Binding-site contacts:
Ligand atom C4B contacts residue MET250 of chain 3.A at 3.6 Å (hydrophobic).
Ligand atom O1A contacts residue ARG269 of chain 3.A at 2.7 Å (salt-bridge).
Ligand atom O2A contacts residue SER191 of chain 3.A at 3.1 Å.
Ligand atom O3' contacts residue LYS102 of chain 3.A at 3.1 Å.
Ligand atom O4B contacts residue MET250 of chain 3.A at 3.2 Å.
Ligand atom O2B contacts residue ARG216 of chain 3.A at 3.1 Å (salt-bridge).
Ligand atom C7' contacts residue LYS102 of chain 3.A at 3.6 Å.
Ligand atom O1' contacts residue LYS144 of chain 3.A at 3.4 Å.
Ligand atom C1B contacts residue MET250 of chain 3.A at 3.5 Å (hydrophobic).
Ligand atom O1B contacts residue ARG269 of chain 3.A at 3.2 Å (salt-bridge).
Ligand atom C5' contacts residue LYS144 of chain 3.A at 3.2 Å.
Ligand atom O2' contacts residue MET214 of chain 3.A at 3.0 Å.
Ligand atom O6' contacts residue ASP143 of chain 3.A at 3.1 Å (salt-bridge).
Ligand atom O7' contacts residue GLY190 of chain 3.A at 3.1 Å (h-bond).
Ligand atom C6' contacts residue LYS144 of chain 3.A at 3.5 Å.
Ligand atom C5 contacts residue ARG269 of chain 3.A at 3.3 Å.
Ligand atom C6 contacts residue ARG269 of chain 3.A at 3.6 Å.
Ligand atom O2 contacts residue MET250 of chain 3.A at 3.6 Å.
Ligand atom O2B contacts residue LYS144 of chain 3.A at 3.1 Å (salt-bridge).
Ligand atom C6' contacts residue ASP143 of chain 3.A at 3.4 Å.
Ligand atom O3B contacts residue ARG216 of chain 3.A at 3.0 Å.
Ligand atom C4 contacts residue PRO208 of chain 3.A at 3.6 Å (hydrophobic).
Ligand atom O3B contacts residue MET250 of chain 3.A at 3.6 Å.
Ligand atom N3 contacts residue ILE209 of chain 3.A at 3.6 Å.
Ligand atom O2A contacts residue VAL192 of chain 3.A at 3.0 Å (h-bond).
Ligand atom O5B contacts residue VAL192 of chain 3.A at 3.6 Å.
Ligand atom O2B contacts residue ASN184 of chain 3.A at 3.1 Å (h-bond).
Ligand atom O6' contacts residue LYS144 of chain 3.A at 2.8 Å (salt-bridge).
Ligand atom O4' contacts residue THR142 of chain 3.A at 3.1 Å (h-bond).
Ligand atom O4' contacts residue LYS144 of chain 3.A at 3.3 Å.
Ligand atom O3B contacts residue MET214 of chain 3.A at 3.0 Å.
Ligand atom O2 contacts residue ILE209 of chain 3.A at 3.6 Å.
Ligand atom O2' contacts residue GLU272 of chain 3.A at 2.8 Å (salt-bridge).
Ligand atom O2' contacts residue THR210 of chain 3.A at 3.0 Å (h-bond).
Ligand atom C2B contacts residue GLU272 of chain 3.A at 3.3 Å.
Ligand atom C8' contacts residue LYS102 of chain 3.A at 3.3 Å.
Ligand atom O4 contacts residue PRO208 of chain 3.A at 3.3 Å (h-bond).
Ligand atom N3 contacts residue PRO208 of chain 3.A at 3.1 Å (h-bond).
Ligand atom O4' contacts residue TYR152 of chain 3.A at 3.6 Å (h-bond).
Ligand atom O6' contacts residue ASN184 of chain 3.A at 2.9 Å (h-bond).

Sequence of chain 3.A:
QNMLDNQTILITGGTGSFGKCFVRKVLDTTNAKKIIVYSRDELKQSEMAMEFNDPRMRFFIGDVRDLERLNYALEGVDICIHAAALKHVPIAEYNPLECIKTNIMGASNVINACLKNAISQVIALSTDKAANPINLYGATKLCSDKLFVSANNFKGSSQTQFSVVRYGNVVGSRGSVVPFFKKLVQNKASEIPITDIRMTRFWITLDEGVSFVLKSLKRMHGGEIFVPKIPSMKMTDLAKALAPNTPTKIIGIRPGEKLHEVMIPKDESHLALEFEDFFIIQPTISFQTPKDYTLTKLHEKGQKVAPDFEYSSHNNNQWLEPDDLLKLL

This small molecule binds to this protein.
Small molecule (SMILES): CC(=O)N[C@H]1[C@@H](O[P](=O)(O)O[P](=O)(O)OC[C@H]2O[C@@H](n3ccc(=O)[nH]c3=O)[C@H](O)[C@@H]2O)O[C@H](CO)[C@@H](O)[C@@H]1O